Binding-site contacts:
Ligand atom C02 contacts residue VAL67 of chain 1.B at 4.3 Å (hydrophobic).
Ligand atom C05 contacts residue VAL213 of chain 1.C at 3.9 Å (hydrophobic).
Ligand atom C08 contacts residue MET199 of chain 1.B at 3.5 Å (hydrophobic).
Ligand atom O13 contacts residue VAL213 of chain 1.C at 4.1 Å.
Ligand atom O07 contacts residue MET199 of chain 1.B at 4.0 Å.
Ligand atom C28 contacts residue D101 of chain 1.W at 3.1 Å.
Ligand atom C19 contacts residue D101 of chain 1.W at 2.1 Å.
Ligand atom C20 contacts residue TRP206 of chain 1.D at 4.2 Å (hydrophobic).
Ligand atom C03 contacts residue THR44 of chain 1.B at 4.1 Å.
Ligand atom O11 contacts residue VAL213 of chain 1.C at 4.0 Å.
Ligand atom C01 contacts residue VAL67 of chain 1.B at 4.1 Å (hydrophobic).
Ligand atom O14 contacts residue MET199 of chain 1.B at 3.5 Å.
Ligand atom C10 contacts residue D101 of chain 1.W at 3.7 Å.
Ligand atom O11 contacts residue MET199 of chain 1.B at 3.1 Å.
Ligand atom C17 contacts residue PHE205 of chain 1.D at 4.1 Å (hydrophobic).
Ligand atom O07 contacts residue VAL213 of chain 1.C at 3.3 Å.
Ligand atom C04 contacts residue THR44 of chain 1.B at 4.2 Å.
Ligand atom C25 contacts residue VAL63 of chain 1.B at 4.2 Å (hydrophobic).
Ligand atom O24 contacts residue TRP201 of chain 1.D at 3.7 Å.
Ligand atom C02 contacts residue VAL63 of chain 1.B at 3.9 Å (hydrophobic).
Ligand atom C10 contacts residue MET199 of chain 1.B at 4.2 Å (hydrophobic).
Ligand atom C21 contacts residue PHE205 of chain 1.D at 2.0 Å (hydrophobic).
Ligand atom O15 contacts residue D101 of chain 1.W at 4.2 Å.
Ligand atom O22 contacts residue D101 of chain 1.W at 3.5 Å.
Ligand atom C20 contacts residue PHE205 of chain 1.D at 4.1 Å (hydrophobic).
Ligand atom C27 contacts residue D101 of chain 1.W at 4.2 Å.
Ligand atom C04 contacts residue VAL63 of chain 1.B at 4.1 Å (hydrophobic).
Ligand atom C29 contacts residue D101 of chain 1.W at 3.2 Å.
Ligand atom C02 contacts residue THR44 of chain 1.B at 3.8 Å.
Ligand atom C19 contacts residue PHE205 of chain 1.D at 4.2 Å (hydrophobic).
Ligand atom C04 contacts residue TRP48 of chain 1.B at 3.7 Å (hydrophobic).
Ligand atom C03 contacts residue VAL63 of chain 1.B at 3.3 Å (hydrophobic).
Ligand atom O24 contacts residue PHE205 of chain 1.D at 4.3 Å.
Ligand atom N18 contacts residue D101 of chain 1.W at 3.6 Å.
Ligand atom C08 contacts residue LEU59 of chain 1.B at 4.1 Å (hydrophobic).
Ligand atom C19 contacts residue TRP206 of chain 1.D at 4.2 Å (hydrophobic).
Ligand atom C09 contacts residue D101 of chain 1.W at 3.9 Å.
Ligand atom P12 contacts residue MET199 of chain 1.B at 4.0 Å.
Ligand atom C09 contacts residue MET199 of chain 1.B at 4.0 Å (hydrophobic).
Ligand atom N18 contacts residue PHE205 of chain 1.D at 3.5 Å.

A small-molecule ligand and the protein it binds are described below.
Small molecule (SMILES): CCCCCC(=O)OC[C@@H](COP(=O)(O)OCC[N+](C)(C)C)OC(=O)CCCCC

Sequence of chain 1.B:
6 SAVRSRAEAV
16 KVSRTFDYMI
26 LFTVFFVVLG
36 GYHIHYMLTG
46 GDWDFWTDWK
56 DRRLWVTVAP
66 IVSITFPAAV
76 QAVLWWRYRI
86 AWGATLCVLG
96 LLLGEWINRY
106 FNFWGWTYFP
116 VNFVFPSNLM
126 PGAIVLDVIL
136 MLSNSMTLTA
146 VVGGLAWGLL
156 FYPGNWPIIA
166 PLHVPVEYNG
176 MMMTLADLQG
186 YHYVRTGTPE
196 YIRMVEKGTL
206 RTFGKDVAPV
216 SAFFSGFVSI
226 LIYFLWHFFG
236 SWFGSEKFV

Sequence of chain 1.D:
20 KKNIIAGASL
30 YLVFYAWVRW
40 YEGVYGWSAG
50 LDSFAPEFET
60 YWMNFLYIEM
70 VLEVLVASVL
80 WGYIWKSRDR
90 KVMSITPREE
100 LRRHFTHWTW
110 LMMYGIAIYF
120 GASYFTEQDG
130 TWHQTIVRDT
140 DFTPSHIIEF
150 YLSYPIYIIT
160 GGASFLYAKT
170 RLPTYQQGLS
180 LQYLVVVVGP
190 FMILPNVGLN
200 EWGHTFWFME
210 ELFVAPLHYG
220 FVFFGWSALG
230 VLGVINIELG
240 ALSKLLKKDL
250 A

Sequence of chain 1.C:
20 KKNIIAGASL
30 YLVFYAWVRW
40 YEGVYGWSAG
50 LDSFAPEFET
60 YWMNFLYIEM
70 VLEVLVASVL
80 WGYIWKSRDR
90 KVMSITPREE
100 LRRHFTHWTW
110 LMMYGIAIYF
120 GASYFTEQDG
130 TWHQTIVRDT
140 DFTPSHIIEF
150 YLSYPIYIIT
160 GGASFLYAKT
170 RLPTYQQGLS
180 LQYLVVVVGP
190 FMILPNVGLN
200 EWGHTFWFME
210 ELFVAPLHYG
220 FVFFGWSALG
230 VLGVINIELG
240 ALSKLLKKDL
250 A